Sequence of chain 1.D:
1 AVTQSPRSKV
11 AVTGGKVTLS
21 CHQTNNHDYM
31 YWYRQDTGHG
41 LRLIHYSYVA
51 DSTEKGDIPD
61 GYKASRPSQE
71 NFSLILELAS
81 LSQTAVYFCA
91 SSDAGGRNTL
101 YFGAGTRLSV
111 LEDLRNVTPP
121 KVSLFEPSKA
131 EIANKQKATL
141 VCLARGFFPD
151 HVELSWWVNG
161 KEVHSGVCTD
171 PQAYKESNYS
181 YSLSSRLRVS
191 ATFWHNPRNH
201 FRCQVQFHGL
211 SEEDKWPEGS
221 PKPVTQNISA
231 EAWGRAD

Sequence of chain 1.A:
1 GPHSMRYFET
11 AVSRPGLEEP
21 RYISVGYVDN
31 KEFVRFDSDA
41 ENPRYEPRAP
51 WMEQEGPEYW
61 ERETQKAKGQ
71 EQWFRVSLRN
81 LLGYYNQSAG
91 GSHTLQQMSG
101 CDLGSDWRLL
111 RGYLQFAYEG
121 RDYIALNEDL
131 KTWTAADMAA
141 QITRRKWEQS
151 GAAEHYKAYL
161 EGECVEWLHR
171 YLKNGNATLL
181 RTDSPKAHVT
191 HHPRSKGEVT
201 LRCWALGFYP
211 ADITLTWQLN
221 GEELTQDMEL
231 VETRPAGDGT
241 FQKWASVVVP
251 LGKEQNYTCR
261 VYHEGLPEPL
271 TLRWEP

The protein below binds the small molecule below.
Small molecule (SMILES): CSCC[C@H](NC(=O)[C@@H](NC(=O)[C@H](C)NC(=O)[C@H](Cc1ccccc1)NC(=O)[C@H](CC(N)=O)NC(=O)[C@H](C)NC(=O)[C@@H](NC(=O)[C@H](C)NC(=O)[C@@H](N)CCCCN)C(C)C)[C@@H](C)O)C(=O)O

Sequence of chain 1.C:
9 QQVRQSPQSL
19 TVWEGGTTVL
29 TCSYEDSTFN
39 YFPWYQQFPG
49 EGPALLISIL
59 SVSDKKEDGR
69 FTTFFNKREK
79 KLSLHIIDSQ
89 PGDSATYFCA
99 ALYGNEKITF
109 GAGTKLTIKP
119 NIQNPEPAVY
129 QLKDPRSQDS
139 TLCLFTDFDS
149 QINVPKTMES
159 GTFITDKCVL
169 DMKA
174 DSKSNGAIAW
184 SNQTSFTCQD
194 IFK

Binding-site contacts:
Ligand atom N contacts residue TYR7 of chain 1.A at 3.4 Å (h-bond).
Ligand atom N contacts residue TYR156 of chain 1.A at 3.0 Å (h-bond).
Ligand atom CB contacts residue TRP73 of chain 1.A at 3.4 Å (hydrophobic).
Ligand atom O contacts residue TRP73 of chain 1.A at 3.0 Å (h-bond).
Ligand atom OD1 contacts residue GLN97 of chain 1.A at 3.0 Å (h-bond).
Ligand atom OXT contacts residue TYR84 of chain 1.A at 3.2 Å (h-bond).
Ligand atom ND2 contacts residue GLN70 of chain 1.A at 3.4 Å (h-bond).
Ligand atom CE2 contacts residue SER150 of chain 1.A at 3.4 Å.
Ligand atom N contacts residue GLN70 of chain 1.A at 2.8 Å (h-bond).
Ligand atom O contacts residue ASN98 of chain 1.D at 3.4 Å (h-bond).
Ligand atom CB contacts residue TYR156 of chain 1.A at 3.4 Å (hydrophobic).
Ligand atom ND2 contacts residue GLN97 of chain 1.A at 2.9 Å (h-bond).
Ligand atom CE contacts residue PHE116 of chain 1.A at 3.4 Å (hydrophobic).
Ligand atom O contacts residue THR143 of chain 1.A at 2.6 Å (h-bond).
Ligand atom CA contacts residue GLU63 of chain 1.A at 3.3 Å.
Ligand atom CB contacts residue GLN70 of chain 1.A at 3.3 Å.
Ligand atom O contacts residue TRP147 of chain 1.A at 3.3 Å (h-bond).
Ligand atom OXT contacts residue LYS146 of chain 1.A at 3.3 Å (salt-bridge).
Ligand atom N contacts residue TYR171 of chain 1.A at 2.6 Å (h-bond).
Ligand atom CG2 contacts residue ASP93 of chain 1.D at 3.3 Å.
Ligand atom OXT contacts residue ASN80 of chain 1.A at 2.8 Å (h-bond).
Ligand atom C contacts residue TRP73 of chain 1.A at 3.3 Å (hydrophobic).
Ligand atom O contacts residue TRP147 of chain 1.A at 2.9 Å (h-bond).
Ligand atom N contacts residue GLU63 of chain 1.A at 2.8 Å (salt-bridge).
Ligand atom C contacts residue TYR84 of chain 1.A at 3.3 Å (hydrophobic).
Ligand atom O contacts residue TYR84 of chain 1.A at 2.6 Å (h-bond).
Ligand atom O contacts residue TYR159 of chain 1.A at 2.6 Å (h-bond).
Ligand atom N contacts residue SER77 of chain 1.A at 3.0 Å (h-bond).
Ligand atom OG1 contacts residue ASP93 of chain 1.D at 2.5 Å (salt-bridge).
Ligand atom O contacts residue LYS146 of chain 1.A at 3.0 Å (salt-bridge).
Ligand atom N contacts residue TYR7 of chain 1.A at 3.2 Å (h-bond).
Ligand atom N contacts residue ASP93 of chain 1.D at 3.0 Å (salt-bridge).
Ligand atom CA contacts residue TYR156 of chain 1.A at 3.4 Å (hydrophobic).
Ligand atom CA contacts residue TYR7 of chain 1.A at 3.2 Å (hydrophobic).
Ligand atom CG contacts residue GLN70 of chain 1.A at 3.4 Å.
Ligand atom CA contacts residue TYR171 of chain 1.A at 3.4 Å (hydrophobic).
Ligand atom OG1 contacts residue LYS146 of chain 1.A at 2.9 Å (salt-bridge).
Ligand atom O contacts residue LYS66 of chain 1.A at 2.7 Å (salt-bridge).
Ligand atom C contacts residue TYR7 of chain 1.A at 3.2 Å (hydrophobic).
Ligand atom O contacts residue TRP73 of chain 1.A at 3.0 Å (h-bond).